Binding-site contacts:
Ligand atom CAF contacts residue PRO320 of chain 1.A at 3.5 Å (hydrophobic).
Ligand atom CAH contacts residue MET223 of chain 1.A at 4.1 Å (hydrophobic).
Ligand atom CAF contacts residue MET321 of chain 1.A at 3.8 Å (hydrophobic).
Ligand atom CAG contacts residue TRP97 of chain 1.A at 4.2 Å (hydrophobic).
Ligand atom CAC contacts residue ALA240 of chain 1.A at 4.1 Å (hydrophobic).
Ligand atom CAI contacts residue MET321 of chain 1.A at 3.5 Å (hydrophobic).
Ligand atom CAG contacts residue PRO320 of chain 1.A at 4.2 Å (hydrophobic).
Ligand atom CAK contacts residue MET223 of chain 1.A at 3.7 Å (hydrophobic).
Ligand atom CAE contacts residue GLY322 of chain 1.A at 3.9 Å.
Ligand atom CAG contacts residue HIS48 of chain 1.A at 3.7 Å.
Ligand atom CAJ contacts residue TRP225 of chain 1.A at 4.3 Å (hydrophobic).
Ligand atom CAI contacts residue TRP225 of chain 1.A at 3.9 Å (hydrophobic).
Ligand atom CAC contacts residue VAL253 of chain 1.A at 3.8 Å (hydrophobic).
Ligand atom CAL contacts residue TRP225 of chain 1.A at 4.1 Å (hydrophobic).
Ligand atom CAF contacts residue GLY427 of chain 1.A at 3.3 Å.
Ligand atom CAE contacts residue PRO320 of chain 1.A at 3.8 Å (hydrophobic).
Ligand atom CAG contacts residue MET223 of chain 1.A at 3.6 Å (hydrophobic).
Ligand atom CAJ contacts residue PRO320 of chain 1.A at 3.7 Å (hydrophobic).
Ligand atom CAD contacts residue MET321 of chain 1.A at 4.3 Å (hydrophobic).
Ligand atom CAJ contacts residue MET321 of chain 1.A at 3.4 Å (hydrophobic).
Ligand atom CAK contacts residue PRO320 of chain 1.A at 4.3 Å (hydrophobic).
Ligand atom CAF contacts residue GLY322 of chain 1.A at 3.4 Å.
Ligand atom CAE contacts residue GLY427 of chain 1.A at 4.0 Å.
Ligand atom OAA contacts residue HIS48 of chain 1.A at 2.9 Å (h-bond).
Ligand atom CAF contacts residue GLY323 of chain 1.A at 4.2 Å.
Ligand atom CAL contacts residue PRO320 of chain 1.A at 4.0 Å (hydrophobic).
Ligand atom CAE contacts residue GLY323 of chain 1.A at 3.9 Å.
Ligand atom CAM contacts residue MET223 of chain 1.A at 4.1 Å (hydrophobic).
Ligand atom CAG contacts residue ILE49 of chain 1.A at 4.0 Å (hydrophobic).
Ligand atom CAE contacts residue MET223 of chain 1.A at 4.0 Å (hydrophobic).
Ligand atom OAA contacts residue MET223 of chain 1.A at 3.9 Å.
Ligand atom CAE contacts residue TRP97 of chain 1.A at 3.5 Å (hydrophobic).
Ligand atom CAD contacts residue TRP225 of chain 1.A at 4.3 Å (hydrophobic).
Ligand atom CAF contacts residue LEU428 of chain 1.A at 3.9 Å (hydrophobic).
Ligand atom CAK contacts residue HIS48 of chain 1.A at 3.7 Å.
Ligand atom CAI contacts residue PRO320 of chain 1.A at 3.4 Å (hydrophobic).
Ligand atom CAF contacts residue TRP97 of chain 1.A at 4.3 Å (hydrophobic).
Ligand atom CAD contacts residue PRO320 of chain 1.A at 3.7 Å (hydrophobic).
Ligand atom CAM contacts residue PRO320 of chain 1.A at 4.1 Å (hydrophobic).
Ligand atom CAB contacts residue VAL253 of chain 1.A at 3.7 Å (hydrophobic).

The small molecule below binds the protein below.
Small molecule (SMILES): Oc1ccccc1-c1ccccc1

Sequence of chain 1.A:
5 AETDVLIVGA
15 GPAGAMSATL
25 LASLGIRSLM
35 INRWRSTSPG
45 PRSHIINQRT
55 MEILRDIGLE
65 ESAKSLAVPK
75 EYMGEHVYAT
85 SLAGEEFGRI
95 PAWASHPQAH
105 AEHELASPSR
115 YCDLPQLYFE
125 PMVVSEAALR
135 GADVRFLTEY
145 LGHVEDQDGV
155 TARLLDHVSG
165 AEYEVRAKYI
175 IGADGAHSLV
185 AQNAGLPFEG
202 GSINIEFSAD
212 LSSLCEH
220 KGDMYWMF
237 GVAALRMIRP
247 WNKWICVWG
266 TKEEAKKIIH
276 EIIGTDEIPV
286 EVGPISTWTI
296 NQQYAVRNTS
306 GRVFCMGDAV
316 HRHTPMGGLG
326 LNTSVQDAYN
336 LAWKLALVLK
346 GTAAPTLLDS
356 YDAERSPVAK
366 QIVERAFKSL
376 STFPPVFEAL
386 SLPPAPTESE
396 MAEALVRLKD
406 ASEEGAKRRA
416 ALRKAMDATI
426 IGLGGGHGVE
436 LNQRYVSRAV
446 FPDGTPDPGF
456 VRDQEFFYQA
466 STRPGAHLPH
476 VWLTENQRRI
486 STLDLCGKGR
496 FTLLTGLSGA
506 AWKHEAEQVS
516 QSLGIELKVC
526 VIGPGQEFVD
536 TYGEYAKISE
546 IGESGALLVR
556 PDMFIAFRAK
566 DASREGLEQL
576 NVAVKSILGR